This protein binds this small molecule.
Small molecule (SMILES): Nc1ncnc2[nH]cnc12

Binding-site contacts:
Ligand atom C5 contacts residue VAL225 of chain 1.E at 4.0 Å (hydrophobic).
Ligand atom C6 contacts residue ASP251 of chain 1.E at 3.9 Å.
Ligand atom N1 contacts residue PHE208 of chain 1.E at 3.7 Å.
Ligand atom C2 contacts residue PHE208 of chain 1.E at 3.9 Å (hydrophobic).
Ligand atom C4 contacts residue VAL225 of chain 1.E at 4.0 Å (hydrophobic).
Ligand atom N6 contacts residue ASP251 of chain 1.E at 2.9 Å (salt-bridge).
Ligand atom N3 contacts residue MET227 of chain 1.E at 3.6 Å.
Ligand atom C6 contacts residue VAL225 of chain 1.E at 3.9 Å (hydrophobic).
Ligand atom N9 contacts residue CYS110 of chain 1.E at 3.8 Å.
Ligand atom C2 contacts residue MET227 of chain 1.E at 3.9 Å (hydrophobic).
Ligand atom N6 contacts residue VAL262 of chain 1.E at 3.7 Å.
Ligand atom C4 contacts residue PHE208 of chain 1.E at 3.8 Å (hydrophobic).
Ligand atom C6 contacts residue ASP253 of chain 1.E at 3.9 Å.
Ligand atom C8 contacts residue VAL267 of chain 1.E at 3.6 Å (hydrophobic).
Ligand atom C5 contacts residue PHE208 of chain 1.E at 3.8 Å (hydrophobic).
Ligand atom C8 contacts residue CYS110 of chain 1.E at 3.4 Å (hydrophobic).
Ligand atom C8 contacts residue THR250 of chain 1.E at 3.5 Å.
Ligand atom N7 contacts residue VAL267 of chain 1.E at 3.6 Å.
Ligand atom N9 contacts residue ALA109 of chain 1.E at 3.3 Å (h-bond).
Ligand atom N7 contacts residue GLY111 of chain 1.E at 3.4 Å (h-bond).
Ligand atom N3 contacts residue VAL225 of chain 1.E at 4.0 Å.
Ligand atom N7 contacts residue CYS110 of chain 1.E at 3.2 Å.
Ligand atom N7 contacts residue THR250 of chain 1.E at 3.6 Å.
Ligand atom C5 contacts residue GLY111 of chain 1.E at 3.5 Å.
Ligand atom N7 contacts residue ASP251 of chain 1.E at 2.7 Å (salt-bridge).
Ligand atom C8 contacts residue ALA109 of chain 1.E at 3.6 Å (hydrophobic).
Ligand atom N1 contacts residue VAL225 of chain 1.E at 3.7 Å.
Ligand atom C6 contacts residue GLY111 of chain 1.E at 3.6 Å.
Ligand atom C8 contacts residue ASP251 of chain 1.E at 3.6 Å.
Ligand atom C6 contacts residue PHE208 of chain 1.E at 3.9 Å (hydrophobic).
Ligand atom C2 contacts residue VAL225 of chain 1.E at 3.8 Å (hydrophobic).
Ligand atom N6 contacts residue VAL225 of chain 1.E at 3.8 Å.
Ligand atom N3 contacts residue ASN226 of chain 1.E at 3.6 Å.
Ligand atom N3 contacts residue PHE208 of chain 1.E at 4.0 Å.
Ligand atom C5 contacts residue CYS110 of chain 1.E at 3.8 Å (hydrophobic).
Ligand atom N1 contacts residue ASP253 of chain 1.E at 3.9 Å.
Ligand atom N6 contacts residue ASP253 of chain 1.E at 3.0 Å (salt-bridge).
Ligand atom C5 contacts residue ASP251 of chain 1.E at 3.8 Å.
Ligand atom C2 contacts residue ASN226 of chain 1.E at 3.9 Å.
Ligand atom N6 contacts residue GLY111 of chain 1.E at 3.4 Å.

Sequence of chain 1.E:
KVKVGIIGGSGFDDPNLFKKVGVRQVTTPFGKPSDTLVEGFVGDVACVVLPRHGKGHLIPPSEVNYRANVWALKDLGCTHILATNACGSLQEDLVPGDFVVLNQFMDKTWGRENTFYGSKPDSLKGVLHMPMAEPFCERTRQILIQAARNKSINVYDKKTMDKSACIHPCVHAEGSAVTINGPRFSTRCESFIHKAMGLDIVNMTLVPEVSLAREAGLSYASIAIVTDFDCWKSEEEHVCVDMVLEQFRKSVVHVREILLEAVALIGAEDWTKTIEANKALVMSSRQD